Sequence of chain 2.D:
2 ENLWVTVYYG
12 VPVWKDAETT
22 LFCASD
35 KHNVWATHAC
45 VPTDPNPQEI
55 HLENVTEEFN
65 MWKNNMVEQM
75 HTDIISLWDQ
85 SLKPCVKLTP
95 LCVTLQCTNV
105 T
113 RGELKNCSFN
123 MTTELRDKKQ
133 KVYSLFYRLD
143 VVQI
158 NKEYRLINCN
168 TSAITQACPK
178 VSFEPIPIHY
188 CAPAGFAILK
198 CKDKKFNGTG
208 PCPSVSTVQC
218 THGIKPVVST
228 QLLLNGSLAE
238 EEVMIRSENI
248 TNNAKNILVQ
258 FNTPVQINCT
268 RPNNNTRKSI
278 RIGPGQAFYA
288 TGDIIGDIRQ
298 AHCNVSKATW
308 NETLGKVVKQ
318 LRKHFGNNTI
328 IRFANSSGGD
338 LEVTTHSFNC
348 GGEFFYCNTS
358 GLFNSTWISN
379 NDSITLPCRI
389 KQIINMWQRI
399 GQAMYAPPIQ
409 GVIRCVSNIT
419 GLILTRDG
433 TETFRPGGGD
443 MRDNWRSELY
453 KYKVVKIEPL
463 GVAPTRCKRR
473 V

Binding-site contacts:
Ligand atom C8 contacts residue SER244 of chain 2.D at 3.4 Å.
Ligand atom C5 contacts residue ASN204 of chain 2.D at 3.7 Å.
Ligand atom C4 contacts residue ASN204 of chain 2.D at 4.2 Å.
Ligand atom C8 contacts residue GLU245 of chain 2.D at 4.4 Å.
Ligand atom O5 contacts residue ASN204 of chain 2.D at 2.4 Å (h-bond).
Ligand atom C1 contacts residue THR206 of chain 2.D at 4.1 Å.
Ligand atom C8 contacts residue ASN204 of chain 2.D at 4.0 Å.
Ligand atom C7 contacts residue ASN204 of chain 2.D at 3.7 Å.
Ligand atom O7 contacts residue ASN204 of chain 2.D at 4.3 Å.
Ligand atom C3 contacts residue ASN204 of chain 2.D at 3.8 Å.
Ligand atom C2 contacts residue ASN204 of chain 2.D at 2.5 Å.
Ligand atom N2 contacts residue ASN204 of chain 2.D at 2.8 Å (h-bond).
Ligand atom C1 contacts residue ASN204 of chain 2.D at 1.4 Å.

The small molecule below binds the protein below.
Small molecule (SMILES): CC(=O)N[C@@H]1[C@@H](O)[C@H](O)[C@@H](CO)O[C@H]1O